This small molecule binds to this protein.
Small molecule (SMILES): O=c1[nH]cnc2c1ncn2[C@@H]1O[C@H](COP(=O)(O)O)[C@@H](O)[C@H]1O

Binding-site contacts:
Ligand atom C3' contacts residue ASP354 of chain 1.C at 3.4 Å.
Ligand atom C3' contacts residue SER58 of chain 1.C at 3.3 Å.
Ligand atom O3P contacts residue SER319 of chain 1.C at 3.5 Å.
Ligand atom O2P contacts residue SER378 of chain 1.C at 3.5 Å (h-bond).
Ligand atom C4' contacts residue ASP354 of chain 1.C at 3.4 Å.
Ligand atom O1P contacts residue SER378 of chain 1.C at 3.5 Å (h-bond).
Ligand atom C2 contacts residue GLN431 of chain 1.C at 3.6 Å.
Ligand atom O2P contacts residue GLY377 of chain 1.C at 2.7 Å (h-bond).
Ligand atom C5' contacts residue TYR401 of chain 1.C at 3.6 Å (hydrophobic).
Ligand atom C2 contacts residue CYS321 of chain 1.C at 3.3 Å (hydrophobic).
Ligand atom N7 contacts residue MET404 of chain 1.C at 2.9 Å (h-bond).
Ligand atom O6 contacts residue GLN431 of chain 1.C at 3.6 Å.
Ligand atom O3' contacts residue ARG312 of chain 1.C at 3.5 Å (salt-bridge).
Ligand atom C2' contacts residue ASP354 of chain 1.C at 3.5 Å.
Ligand atom N1 contacts residue GLN431 of chain 1.C at 2.8 Å (h-bond).
Ligand atom C8 contacts residue MET60 of chain 1.C at 3.5 Å (hydrophobic).
Ligand atom O3' contacts residue ASP354 of chain 1.C at 2.5 Å (salt-bridge).
Ligand atom O2' contacts residue ARG312 of chain 1.C at 3.6 Å (salt-bridge).
Ligand atom O5' contacts residue GLY318 of chain 1.C at 3.2 Å.
Ligand atom P contacts residue SER378 of chain 1.C at 3.5 Å.
Ligand atom O6 contacts residue SER406 of chain 1.C at 3.5 Å (h-bond).
Ligand atom N7 contacts residue ILE320 of chain 1.C at 3.5 Å.
Ligand atom O6 contacts residue GLY403 of chain 1.C at 3.4 Å.
Ligand atom N7 contacts residue GLY403 of chain 1.C at 3.3 Å.
Ligand atom O2' contacts residue ASP354 of chain 1.C at 2.5 Å (salt-bridge).
Ligand atom O6 contacts residue GLY432 of chain 1.C at 3.3 Å.
Ligand atom C5 contacts residue ILE320 of chain 1.C at 3.6 Å (hydrophobic).
Ligand atom O5' contacts residue GLY355 of chain 1.C at 3.3 Å.
Ligand atom O1P contacts residue GLY356 of chain 1.C at 2.9 Å (h-bond).
Ligand atom C6 contacts residue GLN431 of chain 1.C at 3.6 Å.
Ligand atom P contacts residue SER319 of chain 1.C at 3.6 Å.
Ligand atom O3' contacts residue SER58 of chain 1.C at 2.6 Å (h-bond).
Ligand atom N3 contacts residue CYS321 of chain 1.C at 3.5 Å (h-bond).
Ligand atom O1P contacts residue SER319 of chain 1.C at 2.8 Å (h-bond).
Ligand atom C8 contacts residue ILE320 of chain 1.C at 3.5 Å (hydrophobic).
Ligand atom O6 contacts residue MET404 of chain 1.C at 3.3 Å (h-bond).
Ligand atom O6 contacts residue GLY405 of chain 1.C at 2.8 Å (h-bond).
Ligand atom O3P contacts residue TYR401 of chain 1.C at 2.5 Å (h-bond).
Ligand atom O1P contacts residue GLY318 of chain 1.C at 3.2 Å.
Ligand atom O3P contacts residue SER378 of chain 1.C at 2.8 Å (h-bond).

Sequence of chain 1.C:
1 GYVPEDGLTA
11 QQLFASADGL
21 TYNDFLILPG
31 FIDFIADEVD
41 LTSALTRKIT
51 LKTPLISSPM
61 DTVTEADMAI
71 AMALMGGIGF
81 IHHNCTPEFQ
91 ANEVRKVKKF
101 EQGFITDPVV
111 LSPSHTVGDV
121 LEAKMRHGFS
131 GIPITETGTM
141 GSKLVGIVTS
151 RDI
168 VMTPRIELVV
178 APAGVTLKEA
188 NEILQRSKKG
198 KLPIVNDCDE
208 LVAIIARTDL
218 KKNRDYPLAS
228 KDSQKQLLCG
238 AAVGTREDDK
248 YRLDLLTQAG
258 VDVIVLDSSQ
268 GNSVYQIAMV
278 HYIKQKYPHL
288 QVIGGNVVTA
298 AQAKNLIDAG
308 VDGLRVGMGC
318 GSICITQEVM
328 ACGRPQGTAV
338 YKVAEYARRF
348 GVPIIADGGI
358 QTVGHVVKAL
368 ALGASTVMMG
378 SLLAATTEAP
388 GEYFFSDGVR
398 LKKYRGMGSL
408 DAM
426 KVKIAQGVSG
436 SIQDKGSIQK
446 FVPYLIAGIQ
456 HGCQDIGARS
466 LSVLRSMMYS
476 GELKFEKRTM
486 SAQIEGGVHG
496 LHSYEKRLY